Sequence of chain 1.A:
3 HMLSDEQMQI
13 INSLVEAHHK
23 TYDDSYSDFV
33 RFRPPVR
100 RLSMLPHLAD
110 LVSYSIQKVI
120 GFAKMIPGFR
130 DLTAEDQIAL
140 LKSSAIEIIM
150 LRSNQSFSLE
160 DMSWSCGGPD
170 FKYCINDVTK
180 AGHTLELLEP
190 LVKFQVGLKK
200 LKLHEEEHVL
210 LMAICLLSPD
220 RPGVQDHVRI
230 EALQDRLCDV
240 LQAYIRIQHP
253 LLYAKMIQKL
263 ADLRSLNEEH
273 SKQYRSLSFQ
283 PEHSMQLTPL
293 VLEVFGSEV

Binding-site contacts:
Ligand atom C21 contacts residue HIS182 of chain 1.A at 3.9 Å.
Ligand atom C23 contacts residue HIS182 of chain 1.A at 3.2 Å.
Ligand atom O3 contacts residue HIS182 of chain 1.A at 2.8 Å (h-bond).
Ligand atom C25 contacts residue HIS272 of chain 1.A at 3.9 Å.
Ligand atom C3 contacts residue CYS165 of chain 1.A at 3.9 Å (hydrophobic).
Ligand atom C3 contacts residue TYR24 of chain 1.A at 3.6 Å (hydrophobic).
Ligand atom C23 contacts residue HIS272 of chain 1.A at 3.9 Å.
Ligand atom C20 contacts residue VAL177 of chain 1.A at 3.9 Å (hydrophobic).
Ligand atom O1 contacts residue SER114 of chain 1.A at 3.0 Å (h-bond).
Ligand atom O3 contacts residue HIS272 of chain 1.A at 2.9 Å (h-bond).
Ligand atom C7 contacts residue SER152 of chain 1.A at 3.4 Å.
Ligand atom C6 contacts residue TRP163 of chain 1.A at 3.8 Å (hydrophobic).
Ligand atom C24 contacts residue HIS272 of chain 1.A at 3.9 Å.
Ligand atom C2 contacts residue TYR24 of chain 1.A at 3.9 Å (hydrophobic).
Ligand atom C19 contacts residue ILE148 of chain 1.A at 3.8 Å (hydrophobic).
Ligand atom C4 contacts residue CYS165 of chain 1.A at 3.4 Å (hydrophobic).
Ligand atom C24 contacts residue VAL111 of chain 1.A at 3.6 Å (hydrophobic).
Ligand atom C25 contacts residue HIS182 of chain 1.A at 3.5 Å.
Ligand atom C4 contacts residue SER155 of chain 1.A at 3.6 Å.
Ligand atom O3 contacts residue TYR276 of chain 1.A at 3.9 Å.
Ligand atom C1 contacts residue SER114 of chain 1.A at 3.9 Å.
Ligand atom C26 contacts residue HIS182 of chain 1.A at 3.5 Å.
Ligand atom C6 contacts residue SER152 of chain 1.A at 3.8 Å.
Ligand atom C3 contacts residue SER155 of chain 1.A at 3.6 Å.
Ligand atom C9 contacts residue TRP163 of chain 1.A at 3.5 Å (hydrophobic).
Ligand atom C26 contacts residue LEU104 of chain 1.A at 3.9 Å (hydrophobic).
Ligand atom C1 contacts residue ARG151 of chain 1.A at 3.9 Å.
Ligand atom C3 contacts residue TYR28 of chain 1.A at 3.8 Å (hydrophobic).
Ligand atom C21 contacts residue LEU186 of chain 1.A at 3.8 Å (hydrophobic).
Ligand atom C21 contacts residue VAL177 of chain 1.A at 3.9 Å (hydrophobic).
Ligand atom O2 contacts residue TYR24 of chain 1.A at 2.8 Å (h-bond).
Ligand atom C10 contacts residue SER114 of chain 1.A at 3.8 Å.
Ligand atom O2 contacts residue SER152 of chain 1.A at 3.7 Å.
Ligand atom C18 contacts residue VAL111 of chain 1.A at 3.9 Å (hydrophobic).
Ligand atom C19 contacts residue SER114 of chain 1.A at 3.0 Å.
Ligand atom O1 contacts residue ARG151 of chain 1.A at 2.8 Å (salt-bridge).
Ligand atom O2 contacts residue SER155 of chain 1.A at 2.8 Å (h-bond).
Ligand atom C12 contacts residue VAL177 of chain 1.A at 3.5 Å (hydrophobic).
Ligand atom C5 contacts residue SER152 of chain 1.A at 3.9 Å.
Ligand atom C19 contacts residue LEU110 of chain 1.A at 3.9 Å (hydrophobic).

This protein binds this small molecule.
Small molecule (SMILES): C=C1/C(=C\C=C2/CCC[C@]3(C)[C@@H]([C@H](C)CCCC(C)(C)O)CC[C@@H]23)C[C@@H](O)C[C@@H]1O